Sequence of chain 1.E:
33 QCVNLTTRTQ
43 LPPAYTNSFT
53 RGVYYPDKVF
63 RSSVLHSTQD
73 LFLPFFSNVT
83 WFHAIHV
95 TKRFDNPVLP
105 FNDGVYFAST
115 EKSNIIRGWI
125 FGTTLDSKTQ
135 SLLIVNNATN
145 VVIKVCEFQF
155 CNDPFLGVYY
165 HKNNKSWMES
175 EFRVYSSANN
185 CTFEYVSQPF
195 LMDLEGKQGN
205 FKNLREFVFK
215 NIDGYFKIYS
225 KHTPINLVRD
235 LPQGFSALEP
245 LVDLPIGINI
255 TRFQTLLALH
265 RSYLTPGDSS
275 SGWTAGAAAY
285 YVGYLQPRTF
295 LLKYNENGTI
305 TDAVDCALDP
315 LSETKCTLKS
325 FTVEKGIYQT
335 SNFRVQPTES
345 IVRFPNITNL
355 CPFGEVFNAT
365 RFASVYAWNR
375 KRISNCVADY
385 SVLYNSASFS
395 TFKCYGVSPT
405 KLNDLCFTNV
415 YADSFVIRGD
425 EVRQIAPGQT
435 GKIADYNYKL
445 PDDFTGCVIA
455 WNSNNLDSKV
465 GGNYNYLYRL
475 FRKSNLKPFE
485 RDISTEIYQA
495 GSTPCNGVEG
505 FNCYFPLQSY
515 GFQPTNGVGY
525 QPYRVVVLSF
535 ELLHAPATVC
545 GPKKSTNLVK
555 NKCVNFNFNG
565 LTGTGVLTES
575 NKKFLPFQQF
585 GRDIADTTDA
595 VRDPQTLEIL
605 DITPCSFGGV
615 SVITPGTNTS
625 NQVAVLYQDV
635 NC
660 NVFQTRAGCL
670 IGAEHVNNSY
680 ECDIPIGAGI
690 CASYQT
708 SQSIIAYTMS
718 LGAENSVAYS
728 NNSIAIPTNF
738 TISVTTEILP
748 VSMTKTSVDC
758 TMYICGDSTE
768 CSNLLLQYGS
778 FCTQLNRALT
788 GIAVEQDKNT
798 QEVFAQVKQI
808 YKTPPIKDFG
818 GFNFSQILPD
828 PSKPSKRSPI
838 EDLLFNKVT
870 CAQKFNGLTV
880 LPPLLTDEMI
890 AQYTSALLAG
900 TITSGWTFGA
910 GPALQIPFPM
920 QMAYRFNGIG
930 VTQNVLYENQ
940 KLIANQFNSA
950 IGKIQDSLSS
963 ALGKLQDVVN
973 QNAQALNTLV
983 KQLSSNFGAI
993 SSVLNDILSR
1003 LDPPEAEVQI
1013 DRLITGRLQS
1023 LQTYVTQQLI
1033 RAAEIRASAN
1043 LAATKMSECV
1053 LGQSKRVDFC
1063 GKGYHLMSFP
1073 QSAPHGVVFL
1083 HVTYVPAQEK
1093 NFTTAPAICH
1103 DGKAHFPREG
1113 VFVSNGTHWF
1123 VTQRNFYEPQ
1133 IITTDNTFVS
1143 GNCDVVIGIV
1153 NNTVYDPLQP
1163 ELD

This protein binds this small molecule.
Small molecule (SMILES): CC(=O)N[C@@H]1[C@@H](O)[C@H](O)[C@@H](CO)O[C@H]1O

Binding-site contacts:
Ligand atom O6 contacts residue LEU387 of chain 1.E at 4.4 Å.
Ligand atom C6 contacts residue GLY358 of chain 1.E at 4.5 Å.
Ligand atom C2 contacts residue ASN362 of chain 1.E at 2.5 Å.
Ligand atom O6 contacts residue GLY358 of chain 1.E at 4.4 Å.
Ligand atom O6 contacts residue VAL386 of chain 1.E at 4.4 Å.
Ligand atom C5 contacts residue ASN362 of chain 1.E at 3.7 Å.
Ligand atom C7 contacts residue ASN362 of chain 1.E at 4.0 Å.
Ligand atom N2 contacts residue ASN362 of chain 1.E at 2.9 Å (h-bond).
Ligand atom C4 contacts residue ASN362 of chain 1.E at 4.2 Å.
Ligand atom O6 contacts residue PHE361 of chain 1.E at 3.9 Å.
Ligand atom O5 contacts residue ASN362 of chain 1.E at 2.4 Å (h-bond).
Ligand atom O6 contacts residue ASN362 of chain 1.E at 4.2 Å.
Ligand atom C3 contacts residue ASN362 of chain 1.E at 3.8 Å.
Ligand atom O5 contacts residue GLY358 of chain 1.E at 3.9 Å.
Ligand atom C1 contacts residue ASN362 of chain 1.E at 1.4 Å.
Ligand atom O7 contacts residue ASN362 of chain 1.E at 4.3 Å.
Ligand atom C6 contacts residue VAL386 of chain 1.E at 3.9 Å (hydrophobic).